Sequence of chain 1.C:
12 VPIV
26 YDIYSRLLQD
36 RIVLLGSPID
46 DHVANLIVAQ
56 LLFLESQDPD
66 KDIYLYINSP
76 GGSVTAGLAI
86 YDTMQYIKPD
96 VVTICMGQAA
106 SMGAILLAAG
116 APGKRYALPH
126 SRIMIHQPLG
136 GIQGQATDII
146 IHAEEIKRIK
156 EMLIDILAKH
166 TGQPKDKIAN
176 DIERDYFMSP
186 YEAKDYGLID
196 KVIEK

Sequence of chain 1.D:
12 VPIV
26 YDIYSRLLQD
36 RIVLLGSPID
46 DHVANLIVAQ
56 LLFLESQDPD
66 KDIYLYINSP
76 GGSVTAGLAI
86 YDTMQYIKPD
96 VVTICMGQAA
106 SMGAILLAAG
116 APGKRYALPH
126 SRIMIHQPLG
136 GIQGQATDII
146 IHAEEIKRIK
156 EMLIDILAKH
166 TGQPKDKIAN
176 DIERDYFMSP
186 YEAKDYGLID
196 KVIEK

This protein binds this small molecule.
Small molecule (SMILES): CC[C@H](C)[C@H](NC(=O)[C@@H](NC(=O)[C@H](O)[C@@H](C=O)C(C)C)C(C)C)C(=O)O

Binding-site contacts:
Ligand atom C5 contacts residue SER106 of chain 1.C at 3.4 Å.
Ligand atom C42 contacts residue ILE151 of chain 1.C at 3.6 Å (hydrophobic).
Ligand atom C6 contacts residue SER106 of chain 1.C at 3.5 Å.
Ligand atom C23 contacts residue VAL79 of chain 1.C at 3.8 Å (hydrophobic).
Ligand atom O3 contacts residue SER106 of chain 1.C at 2.2 Å (h-bond).
Ligand atom C16 contacts residue GLY77 of chain 1.C at 3.4 Å.
Ligand atom N13 contacts residue GLY77 of chain 1.C at 2.9 Å (h-bond).
Ligand atom O19 contacts residue VAL79 of chain 1.C at 3.0 Å (h-bond).
Ligand atom C42 contacts residue PRO133 of chain 1.C at 3.5 Å (hydrophobic).
Ligand atom O12 contacts residue VAL79 of chain 1.C at 3.8 Å.
Ligand atom C6 contacts residue HIS131 of chain 1.C at 2.9 Å.
Ligand atom O3 contacts residue GLY76 of chain 1.C at 3.4 Å.
Ligand atom C18 contacts residue VAL79 of chain 1.C at 3.8 Å (hydrophobic).
Ligand atom O10 contacts residue MET107 of chain 1.C at 3.7 Å.
Ligand atom C18 contacts residue LEU134 of chain 1.C at 3.6 Å (hydrophobic).
Ligand atom O3 contacts residue GLY77 of chain 1.C at 3.0 Å (h-bond).
Ligand atom N20 contacts residue LEU134 of chain 1.C at 2.9 Å (h-bond).
Ligand atom C11 contacts residue GLY77 of chain 1.C at 3.5 Å.
Ligand atom C4 contacts residue HIS131 of chain 1.C at 3.5 Å.
Ligand atom C9 contacts residue SER106 of chain 1.C at 3.4 Å.
Ligand atom C14 contacts residue LEU134 of chain 1.C at 3.3 Å (hydrophobic).
Ligand atom C22 contacts residue LEU134 of chain 1.C at 3.8 Å (hydrophobic).
Ligand atom C9 contacts residue GLY77 of chain 1.C at 3.1 Å.
Ligand atom C11 contacts residue VAL79 of chain 1.C at 3.6 Å (hydrophobic).
Ligand atom O12 contacts residue LEU134 of chain 1.C at 2.7 Å (h-bond).
Ligand atom C4 contacts residue SER106 of chain 1.C at 2.4 Å.
Ligand atom O3 contacts residue MET107 of chain 1.C at 2.8 Å (h-bond).
Ligand atom C5 contacts residue HIS131 of chain 1.C at 3.8 Å.
Ligand atom C42 contacts residue ILE154 of chain 1.C at 3.7 Å (hydrophobic).
Ligand atom N13 contacts residue VAL79 of chain 1.C at 3.8 Å.
Ligand atom O10 contacts residue VAL79 of chain 1.C at 3.4 Å.
Ligand atom C7 contacts residue GLY77 of chain 1.C at 3.2 Å.
Ligand atom C1 contacts residue MET107 of chain 1.C at 3.3 Å (hydrophobic).
Ligand atom C1 contacts residue HIS131 of chain 1.C at 3.6 Å.
Ligand atom C9 contacts residue VAL79 of chain 1.C at 3.8 Å (hydrophobic).
Ligand atom O10 contacts residue SER106 of chain 1.C at 3.4 Å (h-bond).
Ligand atom C6 contacts residue LEU134 of chain 1.C at 3.7 Å (hydrophobic).
Ligand atom O19 contacts residue SER78 of chain 1.C at 3.5 Å.
Ligand atom C1 contacts residue SER106 of chain 1.C at 1.3 Å.
Ligand atom O12 contacts residue PRO133 of chain 1.C at 3.2 Å.